Binding-site contacts:
Ligand atom C2 contacts residue SER17 of chain 1.B at 2.6 Å.
Ligand atom C1 contacts residue PHE190 of chain 1.A at 4.3 Å (hydrophobic).
Ligand atom C1 contacts residue ILE18 of chain 1.B at 4.3 Å (hydrophobic).
Ligand atom O5 contacts residue PHE190 of chain 1.A at 4.2 Å.
Ligand atom C5 contacts residue SER17 of chain 1.B at 3.6 Å.
Ligand atom C3 contacts residue SER56 of chain 1.A at 3.9 Å.
Ligand atom C4 contacts residue SER17 of chain 1.B at 3.9 Å.
Ligand atom C1 contacts residue SER17 of chain 1.B at 1.4 Å.
Ligand atom O5 contacts residue SER17 of chain 1.B at 2.4 Å (h-bond).
Ligand atom C4 contacts residue SER56 of chain 1.A at 4.3 Å.
Ligand atom C5 contacts residue GLN87 of chain 1.A at 4.0 Å.
Ligand atom C5 contacts residue ILE18 of chain 1.B at 4.5 Å (hydrophobic).
Ligand atom C3 contacts residue SER17 of chain 1.B at 3.5 Å.
Ligand atom O5 contacts residue ILE18 of chain 1.B at 3.5 Å (h-bond).

Sequence of chain 1.A:
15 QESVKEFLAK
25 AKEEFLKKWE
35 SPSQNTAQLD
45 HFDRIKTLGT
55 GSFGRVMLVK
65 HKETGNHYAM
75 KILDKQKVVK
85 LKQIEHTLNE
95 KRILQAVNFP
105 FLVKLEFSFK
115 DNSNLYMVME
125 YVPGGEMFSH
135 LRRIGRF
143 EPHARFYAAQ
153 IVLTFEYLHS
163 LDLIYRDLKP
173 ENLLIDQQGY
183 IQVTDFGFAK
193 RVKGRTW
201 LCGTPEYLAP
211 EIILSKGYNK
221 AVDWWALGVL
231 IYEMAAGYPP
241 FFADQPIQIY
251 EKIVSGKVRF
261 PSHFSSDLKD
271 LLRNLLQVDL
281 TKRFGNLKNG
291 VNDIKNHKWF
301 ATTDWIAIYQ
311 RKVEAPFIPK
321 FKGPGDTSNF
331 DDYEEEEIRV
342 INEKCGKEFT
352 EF

Sequence of chain 1.B:
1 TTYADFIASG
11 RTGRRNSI

This protein binds this small molecule.
Small molecule (SMILES): O[C@@H]1[C@H](O)[C@H](O)CO[C@H]1O